Binding-site contacts:
Ligand atom CBA contacts residue TYR110 of chain 41.A at 3.4 Å (hydrophobic).
Ligand atom CAM contacts residue TYR157 of chain 41.A at 3.8 Å (hydrophobic).
Ligand atom OAC contacts residue PHE236 of chain 41.A at 3.5 Å.
Ligand atom CAE contacts residue SER204 of chain 41.A at 3.4 Å.
Ligand atom CAZ contacts residue VAL194 of chain 41.A at 3.9 Å (hydrophobic).
Ligand atom CAS contacts residue TYR203 of chain 41.A at 3.7 Å (hydrophobic).
Ligand atom NAT contacts residue ILE192 of chain 41.A at 3.8 Å.
Ligand atom CAX contacts residue PHE236 of chain 41.A at 3.3 Å (hydrophobic).
Ligand atom CAY contacts residue VAL194 of chain 41.A at 3.8 Å (hydrophobic).
Ligand atom NBC contacts residue PHE236 of chain 41.A at 3.7 Å.
Ligand atom CAN contacts residue ILE108 of chain 41.A at 3.7 Å (hydrophobic).
Ligand atom CAE contacts residue TYR110 of chain 41.A at 3.8 Å (hydrophobic).
Ligand atom CAB contacts residue TYR203 of chain 41.A at 3.6 Å (hydrophobic).
Ligand atom CAO contacts residue PHE236 of chain 41.A at 3.7 Å (hydrophobic).
Ligand atom CAJ contacts residue LEU132 of chain 41.A at 3.3 Å (hydrophobic).
Ligand atom CAJ contacts residue VAL194 of chain 41.A at 3.6 Å (hydrophobic).
Ligand atom CAG contacts residue TYR110 of chain 41.A at 3.7 Å (hydrophobic).
Ligand atom CAL contacts residue MET130 of chain 41.A at 3.2 Å (hydrophobic).
Ligand atom OAC contacts residue TYR110 of chain 41.A at 3.6 Å.
Ligand atom CAR contacts residue TYR203 of chain 41.A at 3.7 Å (hydrophobic).
Ligand atom NAU contacts residue LYS111 of chain 41.A at 3.5 Å (salt-bridge).
Ligand atom CAL contacts residue VAL194 of chain 41.A at 3.8 Å (hydrophobic).
Ligand atom CAA contacts residue ILE181 of chain 41.A at 3.8 Å (hydrophobic).
Ligand atom NBD contacts residue TYR110 of chain 41.A at 3.4 Å.
Ligand atom CAF contacts residue LYS111 of chain 41.A at 3.6 Å.
Ligand atom NAT contacts residue TYR157 of chain 41.A at 3.4 Å.
Ligand atom OAV contacts residue ILE192 of chain 41.A at 3.1 Å.
Ligand atom CAA contacts residue SER180 of chain 41.A at 3.6 Å.
Ligand atom CAI contacts residue TYR157 of chain 41.A at 3.6 Å (hydrophobic).
Ligand atom CAD contacts residue ILE192 of chain 41.A at 3.4 Å (hydrophobic).
Ligand atom CAA contacts residue PRO179 of chain 41.A at 3.3 Å (hydrophobic).
Ligand atom NBD contacts residue PHE236 of chain 41.A at 3.6 Å.
Ligand atom CAQ contacts residue PHE236 of chain 41.A at 3.5 Å (hydrophobic).
Ligand atom CAK contacts residue TYR157 of chain 41.A at 3.6 Å (hydrophobic).
Ligand atom CAA contacts residue ILE155 of chain 41.A at 3.8 Å (hydrophobic).
Ligand atom CAX contacts residue TYR110 of chain 41.A at 3.6 Å (hydrophobic).
Ligand atom OAC contacts residue THR109 of chain 41.A at 3.8 Å.
Ligand atom CAL contacts residue LEU132 of chain 41.A at 3.8 Å (hydrophobic).
Ligand atom CAH contacts residue TYR110 of chain 41.A at 3.6 Å (hydrophobic).
Ligand atom CBB contacts residue MET130 of chain 41.A at 3.7 Å (hydrophobic).

Sequence of chain 41.C:
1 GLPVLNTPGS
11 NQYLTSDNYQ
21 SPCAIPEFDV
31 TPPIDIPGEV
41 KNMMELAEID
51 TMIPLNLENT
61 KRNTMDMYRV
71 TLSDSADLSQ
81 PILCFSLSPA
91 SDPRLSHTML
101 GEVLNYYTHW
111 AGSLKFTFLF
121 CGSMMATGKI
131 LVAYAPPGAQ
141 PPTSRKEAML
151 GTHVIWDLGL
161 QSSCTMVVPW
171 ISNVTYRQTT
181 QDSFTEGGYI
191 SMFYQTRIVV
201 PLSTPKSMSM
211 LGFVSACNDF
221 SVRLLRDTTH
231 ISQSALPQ

A protein and the small-molecule ligand that binds it are described below.
Small molecule (SMILES): CCO/N=C/c1ccc(OCC[C@@H](C)CCN2CCN(c3ccncc3)C2=O)cc1

Sequence of chain 41.A:
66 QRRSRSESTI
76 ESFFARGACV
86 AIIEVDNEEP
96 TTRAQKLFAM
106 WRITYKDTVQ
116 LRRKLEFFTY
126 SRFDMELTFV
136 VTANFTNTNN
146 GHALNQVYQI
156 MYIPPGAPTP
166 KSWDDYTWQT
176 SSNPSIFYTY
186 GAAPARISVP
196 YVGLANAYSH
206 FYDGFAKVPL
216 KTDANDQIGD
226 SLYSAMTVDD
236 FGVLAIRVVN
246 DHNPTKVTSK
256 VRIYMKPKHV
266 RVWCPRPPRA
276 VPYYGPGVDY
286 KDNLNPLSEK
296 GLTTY